This protein binds this small molecule.
Small molecule (SMILES): CC1=C2N3C(=CC4N5C(=C(C)C6N7[C@H]([C@H](CC(N)=O)[C@@]6(C)CCC(=O)NC[C@@H](C)O[P](=O)(O)O[C@H]6[C@@H](O)[C@@H](n8cnc9cc(O)ccc98)O[C@@H]6CO)[C@]6(C)N(C1[C@@H](CCC(N)=O)[C@]6(C)CC(N)=O)[Co]357)[C@@H](CCC(N)=O)C4(C)C)[C@@H](CCC(N)=O)[C@]2(C)CC(N)=O

Sequence of chain 1.D:
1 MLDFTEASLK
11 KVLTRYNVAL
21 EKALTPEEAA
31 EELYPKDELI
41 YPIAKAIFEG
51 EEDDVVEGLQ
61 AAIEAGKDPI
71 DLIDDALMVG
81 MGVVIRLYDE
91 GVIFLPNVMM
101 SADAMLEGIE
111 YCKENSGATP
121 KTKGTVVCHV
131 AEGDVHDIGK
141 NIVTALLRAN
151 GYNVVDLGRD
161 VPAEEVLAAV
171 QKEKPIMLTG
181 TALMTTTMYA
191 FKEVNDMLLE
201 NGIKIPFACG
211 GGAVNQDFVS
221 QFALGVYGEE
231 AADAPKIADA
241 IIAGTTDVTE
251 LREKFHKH

Sequence of chain 1.A:
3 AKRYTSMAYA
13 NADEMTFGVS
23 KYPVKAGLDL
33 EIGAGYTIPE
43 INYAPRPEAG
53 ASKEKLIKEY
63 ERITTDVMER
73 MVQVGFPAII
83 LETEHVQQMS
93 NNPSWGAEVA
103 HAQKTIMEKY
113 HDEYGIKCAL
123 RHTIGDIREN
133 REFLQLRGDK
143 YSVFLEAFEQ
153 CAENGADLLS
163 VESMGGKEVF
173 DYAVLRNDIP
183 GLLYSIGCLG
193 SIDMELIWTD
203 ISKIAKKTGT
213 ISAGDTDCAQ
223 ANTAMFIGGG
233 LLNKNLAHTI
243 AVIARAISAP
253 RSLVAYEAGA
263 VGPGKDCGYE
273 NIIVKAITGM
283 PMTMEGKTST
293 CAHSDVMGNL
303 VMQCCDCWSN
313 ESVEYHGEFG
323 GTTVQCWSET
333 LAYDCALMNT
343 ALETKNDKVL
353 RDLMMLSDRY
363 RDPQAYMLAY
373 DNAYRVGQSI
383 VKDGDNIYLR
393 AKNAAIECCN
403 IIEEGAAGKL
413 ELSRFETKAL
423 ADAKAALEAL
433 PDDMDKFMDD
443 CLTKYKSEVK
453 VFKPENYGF

Sequence of chain 1.C:
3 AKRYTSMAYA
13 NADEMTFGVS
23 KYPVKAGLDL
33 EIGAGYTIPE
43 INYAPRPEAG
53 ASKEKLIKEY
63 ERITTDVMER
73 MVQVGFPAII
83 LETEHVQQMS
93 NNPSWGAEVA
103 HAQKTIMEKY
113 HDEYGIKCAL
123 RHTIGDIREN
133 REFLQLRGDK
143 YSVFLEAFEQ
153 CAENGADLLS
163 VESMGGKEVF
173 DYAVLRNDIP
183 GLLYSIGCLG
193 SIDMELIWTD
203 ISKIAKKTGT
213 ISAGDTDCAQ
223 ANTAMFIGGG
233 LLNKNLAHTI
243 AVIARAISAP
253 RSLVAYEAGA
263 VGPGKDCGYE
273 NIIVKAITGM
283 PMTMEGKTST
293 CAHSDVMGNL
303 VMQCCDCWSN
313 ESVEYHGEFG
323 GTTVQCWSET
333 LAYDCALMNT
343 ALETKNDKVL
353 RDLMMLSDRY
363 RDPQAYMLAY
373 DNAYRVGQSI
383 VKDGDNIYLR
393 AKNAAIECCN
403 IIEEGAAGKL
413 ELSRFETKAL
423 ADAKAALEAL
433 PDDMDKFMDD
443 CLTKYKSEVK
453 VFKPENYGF

Binding-site contacts:
Ligand atom O7R contacts residue GLY211 of chain 1.D at 3.0 Å (h-bond).
Ligand atom C7B contacts residue GLY228 of chain 1.D at 3.2 Å.
Ligand atom C20 contacts residue HIS136 of chain 1.D at 3.2 Å.
Ligand atom N52 contacts residue ASP137 of chain 1.D at 3.4 Å.
Ligand atom N22 contacts residue HIS136 of chain 1.D at 3.1 Å (h-bond).
Ligand atom O5B contacts residue ALA208 of chain 1.D at 2.7 Å (h-bond).
Ligand atom C2R contacts residue GLU229 of chain 1.D at 3.0 Å.
Ligand atom N52 contacts residue ASP173 of chain 1.C at 3.3 Å (salt-bridge).
Ligand atom O6R contacts residue ALA231 of chain 1.D at 3.3 Å.
Ligand atom C50 contacts residue ILE138 of chain 1.D at 3.4 Å (hydrophobic).
Ligand atom N23 contacts residue HIS136 of chain 1.D at 2.9 Å (h-bond).
Ligand atom N21 contacts residue HIS136 of chain 1.D at 3.1 Å (h-bond).
Ligand atom C35 contacts residue MET184 of chain 1.D at 3.3 Å (hydrophobic).
Ligand atom O8R contacts residue ALA231 of chain 1.D at 3.4 Å (h-bond).
Ligand atom O51 contacts residue ILE138 of chain 1.D at 2.9 Å (h-bond).
Ligand atom O4 contacts residue LEU183 of chain 1.D at 3.2 Å.
Ligand atom N33 contacts residue THR185 of chain 1.D at 2.8 Å (h-bond).
Ligand atom O63 contacts residue PHE321 of chain 1.A at 3.2 Å (h-bond).
Ligand atom C4B contacts residue GLY180 of chain 1.D at 3.3 Å.
Ligand atom CO contacts residue HIS136 of chain 1.D at 2.4 Å.
Ligand atom C56 contacts residue LEU183 of chain 1.D at 3.3 Å (hydrophobic).
Ligand atom C1R contacts residue GLU229 of chain 1.D at 3.2 Å.
Ligand atom C54 contacts residue PHE228 of chain 1.C at 3.3 Å (hydrophobic).
Ligand atom O8R contacts residue GLU230 of chain 1.D at 3.2 Å (salt-bridge).
Ligand atom C20 contacts residue LEU183 of chain 1.D at 3.4 Å (hydrophobic).
Ligand atom N24 contacts residue HIS136 of chain 1.D at 3.1 Å (h-bond).
Ligand atom O44 contacts residue VAL135 of chain 1.D at 2.7 Å (h-bond).
Ligand atom N33 contacts residue PHE321 of chain 1.A at 3.4 Å.
Ligand atom O63 contacts residue ALA294 of chain 1.C at 3.3 Å (h-bond).
Ligand atom O5 contacts residue GLY211 of chain 1.D at 3.4 Å.
Ligand atom C14 contacts residue HIS136 of chain 1.D at 3.5 Å.
Ligand atom O5 contacts residue GLY212 of chain 1.D at 2.8 Å (h-bond).
Ligand atom O51 contacts residue ASP137 of chain 1.D at 2.9 Å (salt-bridge).
Ligand atom O34 contacts residue THR185 of chain 1.D at 3.0 Å (h-bond).
Ligand atom C32 contacts residue PHE321 of chain 1.A at 3.4 Å (hydrophobic).
Ligand atom N3B contacts residue THR181 of chain 1.D at 2.5 Å (h-bond).
Ligand atom C9B contacts residue THR181 of chain 1.D at 3.3 Å.
Ligand atom C7B contacts residue GLU230 of chain 1.D at 3.3 Å.
Ligand atom O4 contacts residue GLY139 of chain 1.D at 3.4 Å.
Ligand atom N33 contacts residue MET184 of chain 1.D at 3.5 Å.